Sequence of chain 3.A:
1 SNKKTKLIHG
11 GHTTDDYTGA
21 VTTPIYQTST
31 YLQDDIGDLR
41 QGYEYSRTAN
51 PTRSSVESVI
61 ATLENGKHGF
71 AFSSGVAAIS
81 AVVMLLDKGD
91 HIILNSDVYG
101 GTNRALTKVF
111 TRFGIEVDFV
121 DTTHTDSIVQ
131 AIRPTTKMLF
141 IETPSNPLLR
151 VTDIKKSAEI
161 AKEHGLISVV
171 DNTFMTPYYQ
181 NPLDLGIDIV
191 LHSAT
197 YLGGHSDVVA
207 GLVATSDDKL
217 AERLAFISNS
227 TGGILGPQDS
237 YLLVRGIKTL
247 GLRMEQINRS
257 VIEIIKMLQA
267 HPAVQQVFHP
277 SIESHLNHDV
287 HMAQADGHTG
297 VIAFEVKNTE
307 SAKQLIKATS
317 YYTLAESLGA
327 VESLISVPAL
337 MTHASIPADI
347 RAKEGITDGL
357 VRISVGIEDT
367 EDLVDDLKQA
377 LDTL

The small molecule below binds the protein below.
Small molecule (SMILES): O=C(O)CNC(=O)Cn1ccc2ccc(Br)cc21

Binding-site contacts:
Ligand atom C10 contacts residue SER1 of chain 2.A at 3.7 Å.
Ligand atom C11 contacts residue LYS6 of chain 2.A at 4.1 Å.
Ligand atom BR contacts residue TYR317 of chain 3.A at 4.1 Å.
Ligand atom C4 contacts residue GLY10 of chain 2.A at 4.1 Å.
Ligand atom C7 contacts residue SER1 of chain 2.A at 3.3 Å.
Ligand atom C5 contacts residue HIS9 of chain 2.A at 4.5 Å.
Ligand atom N1 contacts residue LYS6 of chain 2.A at 4.1 Å.
Ligand atom BR contacts residue THR5 of chain 2.A at 4.2 Å.
Ligand atom C11 contacts residue SER1 of chain 2.A at 3.3 Å.
Ligand atom BR contacts residue HIS9 of chain 2.A at 4.2 Å.
Ligand atom C4 contacts residue THR62 of chain 2.A at 3.9 Å.
Ligand atom O1 contacts residue SER1 of chain 2.A at 3.3 Å (h-bond).
Ligand atom C3 contacts residue LYS6 of chain 2.A at 3.8 Å.
Ligand atom O1 contacts residue LYS6 of chain 2.A at 3.0 Å.
Ligand atom N2 contacts residue SER1 of chain 2.A at 3.7 Å.
Ligand atom C9 contacts residue THR62 of chain 2.A at 4.2 Å.
Ligand atom C3 contacts residue THR62 of chain 2.A at 4.2 Å.
Ligand atom C5 contacts residue GLY10 of chain 2.A at 3.7 Å.
Ligand atom C4 contacts residue LYS6 of chain 2.A at 4.2 Å.
Ligand atom BR contacts residue SER1 of chain 2.A at 3.2 Å.
Ligand atom BR contacts residue LYS6 of chain 2.A at 3.9 Å.
Ligand atom C8 contacts residue SER1 of chain 2.A at 4.5 Å.
Ligand atom C2 contacts residue LYS6 of chain 2.A at 3.9 Å.
Ligand atom C9 contacts residue LYS6 of chain 2.A at 3.9 Å.
Ligand atom C6 contacts residue SER1 of chain 2.A at 3.8 Å.
Ligand atom C7 contacts residue LYS6 of chain 2.A at 4.0 Å.
Ligand atom C5 contacts residue LYS6 of chain 2.A at 4.1 Å.
Ligand atom C8 contacts residue LYS6 of chain 2.A at 3.9 Å.
Ligand atom C6 contacts residue LYS6 of chain 2.A at 4.0 Å.
Ligand atom C2 contacts residue ASN65 of chain 2.A at 4.3 Å.

Sequence of chain 2.A:
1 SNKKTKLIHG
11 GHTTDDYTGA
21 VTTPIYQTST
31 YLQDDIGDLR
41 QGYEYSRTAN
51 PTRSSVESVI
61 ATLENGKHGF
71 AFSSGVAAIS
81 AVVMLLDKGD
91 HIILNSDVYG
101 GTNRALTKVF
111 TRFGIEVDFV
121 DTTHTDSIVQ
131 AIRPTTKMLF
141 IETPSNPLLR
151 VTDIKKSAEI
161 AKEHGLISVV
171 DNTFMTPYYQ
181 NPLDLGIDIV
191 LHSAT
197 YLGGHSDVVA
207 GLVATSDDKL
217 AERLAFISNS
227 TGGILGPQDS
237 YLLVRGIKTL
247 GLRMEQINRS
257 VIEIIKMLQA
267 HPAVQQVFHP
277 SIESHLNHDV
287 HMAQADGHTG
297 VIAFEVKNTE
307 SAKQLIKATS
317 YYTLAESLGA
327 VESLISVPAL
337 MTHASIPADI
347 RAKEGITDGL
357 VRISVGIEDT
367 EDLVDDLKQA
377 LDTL